Binding-site contacts:
Ligand atom C8 contacts residue SER739 of chain 1.A at 4.1 Å.
Ligand atom O7 contacts residue ASN242 of chain 1.A at 3.8 Å.
Ligand atom C1 contacts residue ASN242 of chain 1.A at 1.4 Å.
Ligand atom C6 contacts residue ASN242 of chain 1.A at 4.5 Å.
Ligand atom C1 contacts residue HIS220 of chain 1.A at 4.5 Å.
Ligand atom C8 contacts residue PRO740 of chain 1.A at 4.4 Å (hydrophobic).
Ligand atom C2 contacts residue ASN242 of chain 1.A at 2.5 Å.
Ligand atom C8 contacts residue THR244 of chain 1.A at 4.4 Å.
Ligand atom C8 contacts residue LEU361 of chain 1.A at 4.4 Å (hydrophobic).
Ligand atom C8 contacts residue ASN242 of chain 1.A at 3.4 Å.
Ligand atom C4 contacts residue ASN242 of chain 1.A at 3.8 Å.
Ligand atom O6 contacts residue ARG742 of chain 1.D at 4.5 Å.
Ligand atom C3 contacts residue ASN242 of chain 1.A at 3.3 Å.
Ligand atom C7 contacts residue ASN242 of chain 1.A at 3.2 Å.
Ligand atom O5 contacts residue ASN242 of chain 1.A at 2.4 Å (h-bond).
Ligand atom O6 contacts residue GLU217 of chain 1.A at 3.3 Å (salt-bridge).
Ligand atom C5 contacts residue ASN242 of chain 1.A at 3.1 Å.
Ligand atom N2 contacts residue ASN242 of chain 1.A at 2.8 Å (h-bond).
Ligand atom C8 contacts residue SER360 of chain 1.A at 3.4 Å.
Ligand atom C3 contacts residue HIS220 of chain 1.A at 4.3 Å.
Ligand atom N2 contacts residue HIS220 of chain 1.A at 4.3 Å.
Ligand atom O4 contacts residue MET737 of chain 1.D at 4.0 Å.
Ligand atom O3 contacts residue ARG742 of chain 1.A at 4.3 Å.

Sequence of chain 1.D:
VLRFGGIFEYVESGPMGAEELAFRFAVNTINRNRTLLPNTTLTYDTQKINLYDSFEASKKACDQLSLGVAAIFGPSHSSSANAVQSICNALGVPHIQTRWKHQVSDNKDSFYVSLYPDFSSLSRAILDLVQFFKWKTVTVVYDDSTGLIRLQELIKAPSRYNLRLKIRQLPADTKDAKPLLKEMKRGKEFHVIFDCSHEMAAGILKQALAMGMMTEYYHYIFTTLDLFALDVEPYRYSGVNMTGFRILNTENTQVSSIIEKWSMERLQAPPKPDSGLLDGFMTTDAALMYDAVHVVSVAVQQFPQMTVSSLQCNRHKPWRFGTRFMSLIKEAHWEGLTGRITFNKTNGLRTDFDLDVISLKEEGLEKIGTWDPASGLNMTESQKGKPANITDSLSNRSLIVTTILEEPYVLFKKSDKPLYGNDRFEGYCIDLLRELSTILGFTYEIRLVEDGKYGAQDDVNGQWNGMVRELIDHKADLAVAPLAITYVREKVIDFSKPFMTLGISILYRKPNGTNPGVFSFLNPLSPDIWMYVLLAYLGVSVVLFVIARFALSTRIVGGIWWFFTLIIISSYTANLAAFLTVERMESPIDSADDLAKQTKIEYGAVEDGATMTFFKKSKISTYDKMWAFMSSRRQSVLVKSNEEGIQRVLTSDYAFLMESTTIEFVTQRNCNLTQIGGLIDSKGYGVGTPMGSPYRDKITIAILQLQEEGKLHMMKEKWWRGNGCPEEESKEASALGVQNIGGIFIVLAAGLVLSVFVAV

Sequence of chain 1.A:
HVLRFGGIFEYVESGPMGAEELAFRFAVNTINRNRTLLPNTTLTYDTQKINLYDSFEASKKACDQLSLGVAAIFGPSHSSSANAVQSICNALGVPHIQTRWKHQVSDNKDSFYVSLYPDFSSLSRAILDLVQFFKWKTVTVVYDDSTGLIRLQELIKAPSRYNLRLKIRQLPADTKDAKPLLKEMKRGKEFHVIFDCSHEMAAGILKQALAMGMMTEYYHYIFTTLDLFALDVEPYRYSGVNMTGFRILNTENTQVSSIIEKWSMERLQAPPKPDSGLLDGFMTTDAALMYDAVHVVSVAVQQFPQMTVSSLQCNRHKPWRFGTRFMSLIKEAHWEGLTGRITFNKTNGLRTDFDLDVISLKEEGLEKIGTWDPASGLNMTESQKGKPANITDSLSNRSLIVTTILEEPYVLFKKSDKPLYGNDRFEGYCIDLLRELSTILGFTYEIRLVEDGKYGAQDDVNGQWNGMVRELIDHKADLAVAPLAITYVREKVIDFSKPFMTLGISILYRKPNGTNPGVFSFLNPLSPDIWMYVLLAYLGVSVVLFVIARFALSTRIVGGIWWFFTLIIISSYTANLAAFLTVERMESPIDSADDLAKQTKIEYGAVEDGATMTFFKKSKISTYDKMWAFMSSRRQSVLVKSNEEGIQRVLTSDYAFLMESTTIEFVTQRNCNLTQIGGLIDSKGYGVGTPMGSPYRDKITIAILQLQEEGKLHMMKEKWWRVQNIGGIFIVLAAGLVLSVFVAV

The protein below binds the small molecule below.
Small molecule (SMILES): CC(=O)N[C@H]1[C@H](O[C@H]2[C@H](O)[C@@H](NC(C)=O)CO[C@@H]2CO)O[C@H](CO)[C@@H](O[C@H]2O[C@H](CO[C@H]3O[C@H](CO)[C@@H](O)[C@H](O)[C@@H]3O)[C@@H](O)[C@H](O[C@@H]3O[C@H](CO)[C@@H](O)[C@H](O)[C@@H]3O)[C@@H]2O)[C@@H]1O